Binding-site contacts:
Ligand atom OP1 contacts residue LYS106 of chain 1.A at 2.8 Å (salt-bridge).
Ligand atom O2' contacts residue THR49 of chain 1.A at 3.4 Å.
Ligand atom O2' contacts residue LEU96 of chain 1.C at 3.4 Å.
Ligand atom O2' contacts residue LYS92 of chain 1.C at 3.0 Å (salt-bridge).
Ligand atom C6 contacts residue ILE99 of chain 1.C at 3.4 Å (hydrophobic).
Ligand atom C2 contacts residue LEU96 of chain 1.C at 3.6 Å (hydrophobic).
Ligand atom C8 contacts residue ARG76 of chain 1.A at 3.5 Å.
Ligand atom N1 contacts residue ASN108 of chain 1.C at 3.0 Å (h-bond).
Ligand atom C5' contacts residue TYR104 of chain 1.C at 2.6 Å (hydrophobic).
Ligand atom C1' contacts residue LEU96 of chain 1.C at 3.6 Å (hydrophobic).
Ligand atom N7 contacts residue ILE111 of chain 1.C at 3.4 Å.
Ligand atom N7 contacts residue ILE99 of chain 1.C at 3.6 Å.
Ligand atom OP1 contacts residue TYR104 of chain 1.C at 3.0 Å (h-bond).
Ligand atom O2' contacts residue ARG76 of chain 1.A at 3.1 Å (salt-bridge).
Ligand atom N6 contacts residue GLN105 of chain 1.C at 2.5 Å (h-bond).
Ligand atom C4' contacts residue TYR104 of chain 1.C at 3.5 Å (hydrophobic).
Ligand atom N1 contacts residue LEU107 of chain 1.C at 3.6 Å.
Ligand atom C2 contacts residue LEU107 of chain 1.C at 3.5 Å (hydrophobic).
Ligand atom OP1 contacts residue LYS92 of chain 1.C at 3.2 Å.
Ligand atom P contacts residue TYR104 of chain 1.C at 1.7 Å.
Ligand atom O3' contacts residue HIS114 of chain 1.C at 3.2 Å.
Ligand atom N7 contacts residue GLN105 of chain 1.C at 2.8 Å (h-bond).
Ligand atom O5' contacts residue TYR104 of chain 1.C at 2.4 Å (h-bond).
Ligand atom N3 contacts residue GLN105 of chain 1.C at 2.9 Å (h-bond).
Ligand atom N1 contacts residue ILE99 of chain 1.C at 3.4 Å.
Ligand atom C2 contacts residue ARG76 of chain 1.A at 3.6 Å.
Ligand atom N6 contacts residue GLU106 of chain 1.C at 2.9 Å (salt-bridge).
Ligand atom N3 contacts residue LEU96 of chain 1.C at 3.4 Å.
Ligand atom C5 contacts residue GLN105 of chain 1.C at 3.4 Å.
Ligand atom C5 contacts residue ILE99 of chain 1.C at 3.6 Å (hydrophobic).
Ligand atom C6 contacts residue GLN105 of chain 1.C at 3.3 Å.
Ligand atom N3 contacts residue ARG76 of chain 1.A at 3.3 Å (salt-bridge).
Ligand atom OP2 contacts residue TYR104 of chain 1.C at 1.9 Å (h-bond).
Ligand atom O4' contacts residue TYR104 of chain 1.C at 3.3 Å (h-bond).
Ligand atom OP2 contacts residue ASN98 of chain 1.C at 3.1 Å.
Ligand atom OP2 contacts residue MET110 of chain 1.A at 3.5 Å.
Ligand atom N1 contacts residue ASP110 of chain 1.C at 3.6 Å.
Ligand atom N7 contacts residue ARG76 of chain 1.A at 3.6 Å.
Ligand atom C5 contacts residue ILE111 of chain 1.C at 3.4 Å (hydrophobic).
Ligand atom C2 contacts residue GLN105 of chain 1.C at 3.5 Å.

This small molecule binds to this protein.
Small molecule (SMILES): Nc1ncnc2c1ncn2[C@@H]1O[C@H](CO[P](=O)(O)O[C@H]2[C@@H](O)[C@H](n3cnc4c(N)ncnc43)O[C@@H]2CO[P](=O)(O)O[C@H]2[C@@H](O)[C@H](n3cnc4c(N)ncnc43)O[C@@H]2COP(=O)=O)[C@@H](O)[C@H]1O

Sequence of chain 1.A:
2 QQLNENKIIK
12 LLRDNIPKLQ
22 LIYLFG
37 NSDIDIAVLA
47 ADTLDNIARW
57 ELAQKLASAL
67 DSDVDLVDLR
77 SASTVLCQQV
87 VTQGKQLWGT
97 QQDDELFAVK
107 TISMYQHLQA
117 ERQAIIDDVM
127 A

Sequence of chain 1.C:
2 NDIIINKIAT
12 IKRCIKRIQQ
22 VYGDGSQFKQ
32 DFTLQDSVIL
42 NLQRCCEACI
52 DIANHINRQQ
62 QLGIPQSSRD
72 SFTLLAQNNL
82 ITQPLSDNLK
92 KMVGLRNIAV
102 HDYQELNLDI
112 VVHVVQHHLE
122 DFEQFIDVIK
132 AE